Binding-site contacts:
Ligand atom C3 contacts residue ASN658 of chain 1.A at 3.8 Å.
Ligand atom C7 contacts residue ASN658 of chain 1.A at 3.5 Å.
Ligand atom C1 contacts residue ASN658 of chain 1.A at 1.4 Å.
Ligand atom C7 contacts residue ASN634 of chain 1.A at 4.5 Å.
Ligand atom C5 contacts residue LEU661 of chain 1.A at 4.5 Å (hydrophobic).
Ligand atom O5 contacts residue ASN634 of chain 1.A at 4.2 Å.
Ligand atom C1 contacts residue LEU661 of chain 1.A at 4.4 Å (hydrophobic).
Ligand atom O7 contacts residue ASN634 of chain 1.A at 3.6 Å (h-bond).
Ligand atom O5 contacts residue ASN658 of chain 1.A at 2.4 Å (h-bond).
Ligand atom C1 contacts residue THR660 of chain 1.A at 3.6 Å.
Ligand atom C5 contacts residue ASN658 of chain 1.A at 3.6 Å.
Ligand atom N2 contacts residue ASN658 of chain 1.A at 3.0 Å (h-bond).
Ligand atom C6 contacts residue LEU661 of chain 1.A at 4.3 Å (hydrophobic).
Ligand atom C2 contacts residue ASN634 of chain 1.A at 3.8 Å.
Ligand atom O6 contacts residue THR660 of chain 1.A at 4.3 Å.
Ligand atom O3 contacts residue ASN634 of chain 1.A at 4.5 Å.
Ligand atom C4 contacts residue ASN658 of chain 1.A at 4.2 Å.
Ligand atom C6 contacts residue THR660 of chain 1.A at 3.5 Å.
Ligand atom O7 contacts residue ASN658 of chain 1.A at 3.7 Å.
Ligand atom O5 contacts residue LEU661 of chain 1.A at 3.5 Å.
Ligand atom C2 contacts residue ASN658 of chain 1.A at 2.5 Å.
Ligand atom O5 contacts residue THR660 of chain 1.A at 3.5 Å (h-bond).
Ligand atom C1 contacts residue ASN634 of chain 1.A at 3.9 Å.
Ligand atom C5 contacts residue THR660 of chain 1.A at 3.5 Å.
Ligand atom O6 contacts residue LEU661 of chain 1.A at 3.6 Å.

A small-molecule ligand and the protein it binds are described below.
Small molecule (SMILES): CC(=O)N[C@@H]1[C@@H](O)[C@H](O)[C@@H](CO)O[C@H]1O

Sequence of chain 1.A:
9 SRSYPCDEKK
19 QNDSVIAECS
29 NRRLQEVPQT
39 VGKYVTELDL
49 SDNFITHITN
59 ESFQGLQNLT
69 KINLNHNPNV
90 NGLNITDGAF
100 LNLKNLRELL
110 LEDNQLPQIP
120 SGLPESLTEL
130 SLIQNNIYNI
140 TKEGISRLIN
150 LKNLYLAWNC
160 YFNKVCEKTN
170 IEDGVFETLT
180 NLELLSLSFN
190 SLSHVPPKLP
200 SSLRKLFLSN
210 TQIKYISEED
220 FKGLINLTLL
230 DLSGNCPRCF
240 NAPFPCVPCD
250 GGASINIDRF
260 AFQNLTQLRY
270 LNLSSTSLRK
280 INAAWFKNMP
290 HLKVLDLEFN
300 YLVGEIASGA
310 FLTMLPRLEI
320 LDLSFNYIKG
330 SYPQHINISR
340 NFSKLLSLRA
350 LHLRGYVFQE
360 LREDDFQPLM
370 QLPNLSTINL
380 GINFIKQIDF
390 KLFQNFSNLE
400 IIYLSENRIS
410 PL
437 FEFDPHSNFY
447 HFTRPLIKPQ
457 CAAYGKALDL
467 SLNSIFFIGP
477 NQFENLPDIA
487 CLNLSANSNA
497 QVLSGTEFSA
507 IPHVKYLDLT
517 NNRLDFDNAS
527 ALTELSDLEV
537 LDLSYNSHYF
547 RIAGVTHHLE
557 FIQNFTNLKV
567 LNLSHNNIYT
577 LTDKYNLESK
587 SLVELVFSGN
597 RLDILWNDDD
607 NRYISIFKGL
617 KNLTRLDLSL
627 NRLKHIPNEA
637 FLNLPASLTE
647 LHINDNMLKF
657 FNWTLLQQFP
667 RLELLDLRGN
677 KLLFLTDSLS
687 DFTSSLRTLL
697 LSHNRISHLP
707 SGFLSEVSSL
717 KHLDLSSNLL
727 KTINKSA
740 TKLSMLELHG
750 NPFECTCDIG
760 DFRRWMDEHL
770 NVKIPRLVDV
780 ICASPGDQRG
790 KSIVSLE